This small molecule binds to this protein.
Small molecule (SMILES): CCNc1cc(C(=O)N[C@@H](Cc2ccccc2)[C@H](O)CNC(C)(C)CCCC(C)C)cc(N2CCCC2=O)c1

Binding-site contacts:
Ligand atom C65 contacts residue ILE227 of chain 1.A at 3.5 Å (hydrophobic).
Ligand atom N2 contacts residue GLY231 of chain 1.A at 2.9 Å (h-bond).
Ligand atom C49 contacts residue SER326 of chain 1.A at 3.5 Å.
Ligand atom C4 contacts residue ASP229 of chain 1.A at 3.7 Å.
Ligand atom C40 contacts residue GLN13 of chain 1.A at 3.6 Å.
Ligand atom C40 contacts residue GLY231 of chain 1.A at 3.7 Å.
Ligand atom C13 contacts residue GLY231 of chain 1.A at 3.3 Å.
Ligand atom C18 contacts residue TRP116 of chain 1.A at 3.6 Å (hydrophobic).
Ligand atom C18 contacts residue LEU31 of chain 1.A at 3.5 Å (hydrophobic).
Ligand atom C3 contacts residue TYR72 of chain 1.A at 3.6 Å (hydrophobic).
Ligand atom N20 contacts residue ASP229 of chain 1.A at 2.7 Å (salt-bridge).
Ligand atom C4 contacts residue ASP33 of chain 1.A at 3.6 Å.
Ligand atom O57 contacts residue THR233 of chain 1.A at 3.4 Å (h-bond).
Ligand atom C16 contacts residue PHE109 of chain 1.A at 3.5 Å (hydrophobic).
Ligand atom O21 contacts residue TYR72 of chain 1.A at 3.5 Å.
Ligand atom C17 contacts residue PHE109 of chain 1.A at 3.6 Å (hydrophobic).
Ligand atom O21 contacts residue ASP33 of chain 1.A at 2.6 Å (salt-bridge).
Ligand atom C39 contacts residue GLY12 of chain 1.A at 3.6 Å.
Ligand atom C40 contacts residue GLY14 of chain 1.A at 3.4 Å.
Ligand atom C61 contacts residue ASP229 of chain 1.A at 3.6 Å.
Ligand atom O57 contacts residue ASN234 of chain 1.A at 2.8 Å (h-bond).
Ligand atom C59 contacts residue ASP229 of chain 1.A at 3.5 Å.
Ligand atom C12 contacts residue THR233 of chain 1.A at 3.6 Å.
Ligand atom N38 contacts residue THR233 of chain 1.A at 3.1 Å (h-bond).
Ligand atom C16 contacts residue GLN74 of chain 1.A at 3.3 Å.
Ligand atom C65 contacts residue GLY35 of chain 1.A at 3.2 Å.
Ligand atom C5 contacts residue ASP33 of chain 1.A at 3.5 Å.
Ligand atom N20 contacts residue GLY35 of chain 1.A at 3.4 Å (h-bond).
Ligand atom C65 contacts residue TYR199 of chain 1.A at 3.6 Å (hydrophobic).
Ligand atom C15 contacts residue GLN74 of chain 1.A at 3.5 Å.
Ligand atom O7 contacts residue TYR72 of chain 1.A at 3.5 Å.
Ligand atom O7 contacts residue THR73 of chain 1.A at 3.2 Å (h-bond).
Ligand atom C5 contacts residue ILE119 of chain 1.A at 3.7 Å (hydrophobic).
Ligand atom C79 contacts residue PRO71 of chain 1.A at 3.4 Å (hydrophobic).
Ligand atom C6 contacts residue THR232 of chain 1.A at 3.7 Å.
Ligand atom C6 contacts residue ASP229 of chain 1.A at 3.3 Å.
Ligand atom C11 contacts residue THR233 of chain 1.A at 3.6 Å.
Ligand atom C70 contacts residue GLY35 of chain 1.A at 3.3 Å.
Ligand atom C61 contacts residue THR73 of chain 1.A at 3.4 Å.
Ligand atom O7 contacts residue GLN74 of chain 1.A at 3.0 Å (h-bond).

Sequence of chain 1.A:
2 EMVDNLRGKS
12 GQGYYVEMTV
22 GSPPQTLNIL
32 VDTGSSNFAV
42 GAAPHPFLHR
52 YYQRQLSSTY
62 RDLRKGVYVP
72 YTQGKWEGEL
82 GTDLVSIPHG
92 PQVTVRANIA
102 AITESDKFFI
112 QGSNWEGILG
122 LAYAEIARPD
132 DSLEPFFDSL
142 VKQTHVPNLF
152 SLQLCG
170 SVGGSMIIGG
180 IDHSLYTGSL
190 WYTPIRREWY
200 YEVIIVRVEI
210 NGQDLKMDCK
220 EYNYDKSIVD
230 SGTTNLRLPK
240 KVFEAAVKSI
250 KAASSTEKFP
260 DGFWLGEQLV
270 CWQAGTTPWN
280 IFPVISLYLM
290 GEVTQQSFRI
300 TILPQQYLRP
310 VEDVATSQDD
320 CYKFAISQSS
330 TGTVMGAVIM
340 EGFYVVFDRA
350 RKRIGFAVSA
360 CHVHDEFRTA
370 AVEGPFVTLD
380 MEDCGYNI